Binding-site contacts:
Ligand atom C5 contacts residue ASN282 of chain 1.E at 3.6 Å.
Ligand atom O7 contacts residue GLU281 of chain 1.E at 3.3 Å (salt-bridge).
Ligand atom C1 contacts residue ASN282 of chain 1.E at 1.4 Å.
Ligand atom C1 contacts residue GLU281 of chain 1.E at 3.3 Å.
Ligand atom O6 contacts residue LYS558 of chain 1.F at 3.0 Å (salt-bridge).
Ligand atom C1 contacts residue LYS558 of chain 1.F at 3.9 Å.
Ligand atom C8 contacts residue ASN280 of chain 1.E at 4.0 Å.
Ligand atom O5 contacts residue ASN282 of chain 1.E at 2.3 Å (h-bond).
Ligand atom C5 contacts residue LYS558 of chain 1.F at 3.9 Å.
Ligand atom C7 contacts residue ASN280 of chain 1.E at 3.6 Å.
Ligand atom N2 contacts residue GLU281 of chain 1.E at 2.7 Å (salt-bridge).
Ligand atom C3 contacts residue GLU281 of chain 1.E at 4.2 Å.
Ligand atom C8 contacts residue GLU281 of chain 1.E at 4.3 Å.
Ligand atom C7 contacts residue ASN282 of chain 1.E at 3.2 Å.
Ligand atom C3 contacts residue ASN282 of chain 1.E at 3.8 Å.
Ligand atom C2 contacts residue GLU281 of chain 1.E at 3.5 Å.
Ligand atom O7 contacts residue ASN280 of chain 1.E at 2.7 Å (h-bond).
Ligand atom C6 contacts residue LYS558 of chain 1.F at 3.6 Å.
Ligand atom C4 contacts residue ASN282 of chain 1.E at 4.2 Å.
Ligand atom N2 contacts residue ASN282 of chain 1.E at 2.9 Å (h-bond).
Ligand atom C2 contacts residue ASN282 of chain 1.E at 2.4 Å.
Ligand atom O7 contacts residue ASN282 of chain 1.E at 2.7 Å (h-bond).
Ligand atom C7 contacts residue GLU281 of chain 1.E at 3.2 Å.
Ligand atom O5 contacts residue LYS558 of chain 1.F at 3.0 Å (salt-bridge).

Sequence of chain 1.E:
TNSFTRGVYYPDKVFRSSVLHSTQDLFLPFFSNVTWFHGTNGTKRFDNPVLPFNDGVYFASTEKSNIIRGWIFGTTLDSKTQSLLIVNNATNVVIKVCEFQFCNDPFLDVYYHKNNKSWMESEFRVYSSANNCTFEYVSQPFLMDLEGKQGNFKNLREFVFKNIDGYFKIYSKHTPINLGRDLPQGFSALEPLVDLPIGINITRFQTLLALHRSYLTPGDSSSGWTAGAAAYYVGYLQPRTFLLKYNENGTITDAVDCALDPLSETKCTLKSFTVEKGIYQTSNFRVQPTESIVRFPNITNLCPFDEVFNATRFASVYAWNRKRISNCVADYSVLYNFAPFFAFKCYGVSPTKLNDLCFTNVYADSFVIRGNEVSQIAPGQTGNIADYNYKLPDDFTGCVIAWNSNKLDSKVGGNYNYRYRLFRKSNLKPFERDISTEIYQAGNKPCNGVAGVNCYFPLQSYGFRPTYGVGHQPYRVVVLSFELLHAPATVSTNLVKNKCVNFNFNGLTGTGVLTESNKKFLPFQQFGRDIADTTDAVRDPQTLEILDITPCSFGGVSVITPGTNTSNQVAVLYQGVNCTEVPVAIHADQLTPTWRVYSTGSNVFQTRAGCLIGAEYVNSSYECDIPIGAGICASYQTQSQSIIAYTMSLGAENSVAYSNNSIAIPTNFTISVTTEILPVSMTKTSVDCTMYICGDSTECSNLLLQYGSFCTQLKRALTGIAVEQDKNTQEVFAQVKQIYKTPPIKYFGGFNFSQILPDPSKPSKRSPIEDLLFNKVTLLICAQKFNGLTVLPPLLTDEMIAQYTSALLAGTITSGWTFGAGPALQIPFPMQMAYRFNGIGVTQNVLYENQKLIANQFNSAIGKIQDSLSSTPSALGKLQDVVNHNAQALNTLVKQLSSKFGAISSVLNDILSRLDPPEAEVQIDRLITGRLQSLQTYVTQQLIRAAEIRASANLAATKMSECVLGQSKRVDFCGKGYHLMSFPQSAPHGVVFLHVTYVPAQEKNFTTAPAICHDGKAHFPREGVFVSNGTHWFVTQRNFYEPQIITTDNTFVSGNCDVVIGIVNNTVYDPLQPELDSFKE

Sequence of chain 1.F:
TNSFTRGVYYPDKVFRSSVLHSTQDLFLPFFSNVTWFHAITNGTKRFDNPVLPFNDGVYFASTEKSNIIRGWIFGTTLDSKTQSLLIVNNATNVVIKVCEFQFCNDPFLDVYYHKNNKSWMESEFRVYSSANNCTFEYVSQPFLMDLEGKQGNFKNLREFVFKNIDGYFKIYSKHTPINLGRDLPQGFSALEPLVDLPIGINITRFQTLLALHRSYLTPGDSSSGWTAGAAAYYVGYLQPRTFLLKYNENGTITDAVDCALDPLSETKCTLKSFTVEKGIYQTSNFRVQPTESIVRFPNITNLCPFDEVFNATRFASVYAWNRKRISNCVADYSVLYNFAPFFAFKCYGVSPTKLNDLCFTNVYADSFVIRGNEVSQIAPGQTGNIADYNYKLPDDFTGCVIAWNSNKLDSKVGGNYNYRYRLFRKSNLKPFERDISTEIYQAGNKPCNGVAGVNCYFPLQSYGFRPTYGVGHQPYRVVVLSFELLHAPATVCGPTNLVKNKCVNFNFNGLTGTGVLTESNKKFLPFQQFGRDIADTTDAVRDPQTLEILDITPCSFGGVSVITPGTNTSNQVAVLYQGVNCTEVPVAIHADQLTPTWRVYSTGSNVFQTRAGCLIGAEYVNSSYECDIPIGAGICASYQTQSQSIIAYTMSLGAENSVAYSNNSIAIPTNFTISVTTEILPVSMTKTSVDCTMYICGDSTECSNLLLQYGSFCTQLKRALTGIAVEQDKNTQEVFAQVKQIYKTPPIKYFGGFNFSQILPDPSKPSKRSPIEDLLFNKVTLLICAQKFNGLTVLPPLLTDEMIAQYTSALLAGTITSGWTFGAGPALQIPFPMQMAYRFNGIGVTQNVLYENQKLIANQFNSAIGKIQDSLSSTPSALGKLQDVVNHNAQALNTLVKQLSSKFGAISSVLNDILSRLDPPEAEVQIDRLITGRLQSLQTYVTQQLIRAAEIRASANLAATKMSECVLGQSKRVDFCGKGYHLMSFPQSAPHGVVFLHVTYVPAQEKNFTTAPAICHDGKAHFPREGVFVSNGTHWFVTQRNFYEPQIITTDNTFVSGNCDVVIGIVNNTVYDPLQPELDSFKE

This small molecule binds to this protein.
Small molecule (SMILES): CC(=O)N[C@@H]1[C@@H](O)[C@H](O)[C@@H](CO)O[C@H]1O